Sequence of chain 1.C:
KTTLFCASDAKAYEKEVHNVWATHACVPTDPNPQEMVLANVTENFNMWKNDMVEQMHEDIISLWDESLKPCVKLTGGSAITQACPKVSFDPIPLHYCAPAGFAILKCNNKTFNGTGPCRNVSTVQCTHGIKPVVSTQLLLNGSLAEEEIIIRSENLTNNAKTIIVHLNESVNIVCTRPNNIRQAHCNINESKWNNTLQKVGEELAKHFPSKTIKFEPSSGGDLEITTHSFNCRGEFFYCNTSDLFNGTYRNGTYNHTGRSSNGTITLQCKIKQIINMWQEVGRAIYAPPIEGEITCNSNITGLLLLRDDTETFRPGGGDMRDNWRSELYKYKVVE

Binding-site contacts:
Ligand atom C1 contacts residue THR162 of chain 1.C at 4.3 Å.
Ligand atom C1 contacts residue ASN160 of chain 1.C at 1.4 Å.
Ligand atom C2 contacts residue ASN160 of chain 1.C at 2.6 Å.
Ligand atom O6 contacts residue THR162 of chain 1.C at 4.1 Å.
Ligand atom N2 contacts residue ASN160 of chain 1.C at 3.7 Å.
Ligand atom C4 contacts residue ASN160 of chain 1.C at 4.1 Å.
Ligand atom O3 contacts residue ASN160 of chain 1.C at 3.1 Å (h-bond).
Ligand atom O5 contacts residue ASN163 of chain 1.C at 3.9 Å.
Ligand atom C6 contacts residue ASN163 of chain 1.C at 3.8 Å.
Ligand atom C5 contacts residue THR162 of chain 1.C at 4.2 Å.
Ligand atom C7 contacts residue ASN160 of chain 1.C at 4.0 Å.
Ligand atom O7 contacts residue ASN160 of chain 1.C at 3.7 Å.
Ligand atom O5 contacts residue THR162 of chain 1.C at 3.4 Å.
Ligand atom O5 contacts residue ASN160 of chain 1.C at 2.5 Å (h-bond).
Ligand atom C3 contacts residue ASN160 of chain 1.C at 3.4 Å.
Ligand atom C6 contacts residue ASN160 of chain 1.C at 3.8 Å.
Ligand atom O6 contacts residue ASN163 of chain 1.C at 3.9 Å.
Ligand atom C5 contacts residue ASN160 of chain 1.C at 3.5 Å.

This protein binds this small molecule.
Small molecule (SMILES): CC(=O)N[C@@H]1[C@@H](O)[C@H](O)[C@@H](CO)O[C@H]1O